Binding-site contacts:
Ligand atom C01 contacts residue TYR530 of chain 1.C at 3.3 Å (hydrophobic).
Ligand atom O22 contacts residue HIS494 of chain 1.C at 3.2 Å.
Ligand atom C02 contacts residue TYR530 of chain 1.C at 3.5 Å (hydrophobic).
Ligand atom O48 contacts residue SER485 of chain 1.C at 3.6 Å (h-bond).
Ligand atom O27 contacts residue GLY496 of chain 1.C at 3.7 Å.
Ligand atom C19 contacts residue GLN493 of chain 1.C at 3.1 Å.
Ligand atom O13 contacts residue GLN493 of chain 1.C at 3.6 Å (h-bond).
Ligand atom C04 contacts residue THR526 of chain 1.C at 3.7 Å.
Ligand atom C45 contacts residue HIS494 of chain 1.C at 3.6 Å.
Ligand atom O44 contacts residue SER485 of chain 1.C at 3.7 Å.
Ligand atom C18 contacts residue TYR529 of chain 1.C at 3.4 Å (hydrophobic).
Ligand atom O24 contacts residue TYR529 of chain 1.C at 3.6 Å (h-bond).
Ligand atom O13 contacts residue LYS164 of chain 1.C at 3.5 Å (salt-bridge).
Ligand atom S03 contacts residue LEU475 of chain 1.C at 3.5 Å (h-bond).
Ligand atom O44 contacts residue VAL484 of chain 1.C at 3.6 Å.
Ligand atom N38 contacts residue THR526 of chain 1.C at 3.7 Å.
Ligand atom O08 contacts residue ILE216 of chain 1.C at 3.2 Å.
Ligand atom O50 contacts residue LYS532 of chain 1.C at 3.4 Å (salt-bridge).
Ligand atom O22 contacts residue GLN493 of chain 1.C at 3.3 Å (h-bond).
Ligand atom O26 contacts residue MET499 of chain 1.C at 3.1 Å.
Ligand atom O22 contacts residue GLY496 of chain 1.C at 3.4 Å (h-bond).
Ligand atom N06 contacts residue THR526 of chain 1.C at 3.7 Å.
Ligand atom S03 contacts residue TYR530 of chain 1.C at 3.6 Å.
Ligand atom N35 contacts residue LYS164 of chain 1.C at 3.7 Å.
Ligand atom O23 contacts residue PHE497 of chain 1.C at 3.5 Å (h-bond).
Ligand atom N38 contacts residue GLY525 of chain 1.C at 3.2 Å (h-bond).
Ligand atom C43 contacts residue HIS494 of chain 1.C at 3.1 Å.
Ligand atom N38 contacts residue LYS214 of chain 1.C at 3.3 Å.
Ligand atom N06 contacts residue ILE216 of chain 1.C at 3.3 Å.
Ligand atom O22 contacts residue GLN495 of chain 1.C at 3.5 Å (h-bond).
Ligand atom C17 contacts residue VAL477 of chain 1.C at 3.6 Å (hydrophobic).
Ligand atom C07 contacts residue ILE216 of chain 1.C at 3.5 Å (hydrophobic).
Ligand atom N39 contacts residue GLY525 of chain 1.C at 3.5 Å (h-bond).
Ligand atom O08 contacts residue ILE87 of chain 1.C at 3.4 Å.
Ligand atom O31 contacts residue TYR529 of chain 1.C at 3.8 Å.
Ligand atom O23 contacts residue GLY498 of chain 1.C at 3.0 Å (h-bond).
Ligand atom O49 contacts residue ARG487 of chain 1.C at 2.7 Å (salt-bridge).
Ligand atom O20 contacts residue GLN493 of chain 1.C at 3.4 Å (h-bond).
Ligand atom C01 contacts residue ILE521 of chain 1.C at 3.5 Å (hydrophobic).
Ligand atom C09 contacts residue HIS476 of chain 1.C at 3.5 Å.

Sequence of chain 1.C:
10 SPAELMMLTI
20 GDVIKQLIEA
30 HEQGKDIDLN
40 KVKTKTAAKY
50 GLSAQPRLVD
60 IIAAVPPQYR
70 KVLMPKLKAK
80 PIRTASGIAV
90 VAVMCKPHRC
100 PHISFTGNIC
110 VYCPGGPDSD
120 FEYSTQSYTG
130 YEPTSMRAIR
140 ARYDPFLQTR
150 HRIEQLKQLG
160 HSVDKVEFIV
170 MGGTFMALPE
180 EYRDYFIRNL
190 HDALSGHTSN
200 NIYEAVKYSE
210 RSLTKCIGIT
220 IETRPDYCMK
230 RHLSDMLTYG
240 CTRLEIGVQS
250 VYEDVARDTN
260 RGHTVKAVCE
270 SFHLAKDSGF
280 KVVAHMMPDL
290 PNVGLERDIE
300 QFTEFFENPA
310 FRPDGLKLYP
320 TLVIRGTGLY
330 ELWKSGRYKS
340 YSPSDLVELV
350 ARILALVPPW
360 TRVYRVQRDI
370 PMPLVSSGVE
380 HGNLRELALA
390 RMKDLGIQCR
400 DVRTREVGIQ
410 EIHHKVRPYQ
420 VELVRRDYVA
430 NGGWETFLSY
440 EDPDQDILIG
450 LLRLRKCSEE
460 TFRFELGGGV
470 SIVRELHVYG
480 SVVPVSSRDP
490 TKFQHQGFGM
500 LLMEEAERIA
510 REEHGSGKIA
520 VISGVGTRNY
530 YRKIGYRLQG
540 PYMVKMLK

The small molecule below binds the protein below.
Small molecule (SMILES): CCSCCNC(=O)CCNC(=O)[C@H](O)C(C)(C)COP(=O)(O)OP(=O)(O)OC[C@H]1O[C@H](n2cnc3c(N)ncnc32)[C@H](O)[C@@H]1OP(=O)(O)O